Sequence of chain 1.C:
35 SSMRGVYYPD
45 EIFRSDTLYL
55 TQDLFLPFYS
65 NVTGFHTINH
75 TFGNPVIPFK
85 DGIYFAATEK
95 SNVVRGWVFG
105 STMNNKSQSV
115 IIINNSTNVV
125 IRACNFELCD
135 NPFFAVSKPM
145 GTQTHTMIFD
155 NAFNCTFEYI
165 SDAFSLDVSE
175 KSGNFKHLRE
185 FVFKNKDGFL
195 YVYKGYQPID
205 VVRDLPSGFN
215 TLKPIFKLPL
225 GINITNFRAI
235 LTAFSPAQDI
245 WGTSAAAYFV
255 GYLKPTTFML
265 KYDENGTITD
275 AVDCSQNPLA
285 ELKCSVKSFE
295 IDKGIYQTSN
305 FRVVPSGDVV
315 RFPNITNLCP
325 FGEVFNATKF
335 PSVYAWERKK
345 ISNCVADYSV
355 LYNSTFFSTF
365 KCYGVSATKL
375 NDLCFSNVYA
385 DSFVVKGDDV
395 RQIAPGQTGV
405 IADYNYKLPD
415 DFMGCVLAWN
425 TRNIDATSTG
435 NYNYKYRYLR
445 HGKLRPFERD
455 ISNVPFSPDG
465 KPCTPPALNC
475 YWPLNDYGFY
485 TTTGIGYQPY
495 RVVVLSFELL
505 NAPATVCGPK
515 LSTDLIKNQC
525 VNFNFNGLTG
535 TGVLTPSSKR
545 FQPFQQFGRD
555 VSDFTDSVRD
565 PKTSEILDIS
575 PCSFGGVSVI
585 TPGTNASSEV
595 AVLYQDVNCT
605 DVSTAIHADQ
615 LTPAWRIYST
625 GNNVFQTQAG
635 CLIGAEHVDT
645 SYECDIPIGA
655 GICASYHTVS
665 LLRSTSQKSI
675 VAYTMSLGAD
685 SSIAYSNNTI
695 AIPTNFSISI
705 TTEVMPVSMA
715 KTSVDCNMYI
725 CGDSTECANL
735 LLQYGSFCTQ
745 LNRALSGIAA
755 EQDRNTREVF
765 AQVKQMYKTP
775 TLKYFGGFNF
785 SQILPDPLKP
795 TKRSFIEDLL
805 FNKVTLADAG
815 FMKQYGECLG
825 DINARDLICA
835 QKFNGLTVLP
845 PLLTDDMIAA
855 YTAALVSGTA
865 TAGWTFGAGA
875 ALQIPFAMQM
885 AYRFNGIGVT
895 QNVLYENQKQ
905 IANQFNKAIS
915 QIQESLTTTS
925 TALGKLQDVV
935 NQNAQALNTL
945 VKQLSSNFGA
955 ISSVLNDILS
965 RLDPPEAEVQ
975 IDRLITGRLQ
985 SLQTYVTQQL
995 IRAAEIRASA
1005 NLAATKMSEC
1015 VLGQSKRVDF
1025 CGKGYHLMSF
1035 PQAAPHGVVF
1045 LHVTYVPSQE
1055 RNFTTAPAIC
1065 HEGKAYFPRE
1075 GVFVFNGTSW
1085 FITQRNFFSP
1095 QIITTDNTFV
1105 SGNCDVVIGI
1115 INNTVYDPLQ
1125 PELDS

Binding-site contacts:
Ligand atom C6 contacts residue ASN1080 of chain 1.C at 4.3 Å.
Ligand atom O5 contacts residue ASN1080 of chain 1.C at 2.3 Å (h-bond).
Ligand atom O7 contacts residue ASN1080 of chain 1.C at 3.7 Å.
Ligand atom O7 contacts residue SER1083 of chain 1.C at 3.8 Å.
Ligand atom C1 contacts residue THR1082 of chain 1.C at 3.7 Å.
Ligand atom O5 contacts residue THR1082 of chain 1.C at 4.1 Å.
Ligand atom N2 contacts residue PHE1085 of chain 1.C at 4.5 Å.
Ligand atom C2 contacts residue ASN1080 of chain 1.C at 2.5 Å.
Ligand atom C2 contacts residue THR1082 of chain 1.C at 3.4 Å.
Ligand atom O7 contacts residue PHE1085 of chain 1.C at 4.2 Å.
Ligand atom O7 contacts residue THR1082 of chain 1.C at 2.7 Å (h-bond).
Ligand atom C7 contacts residue PHE1085 of chain 1.C at 4.0 Å (hydrophobic).
Ligand atom C7 contacts residue THR1082 of chain 1.C at 3.6 Å.
Ligand atom C3 contacts residue ASN1080 of chain 1.C at 3.8 Å.
Ligand atom C1 contacts residue ASN1080 of chain 1.C at 1.4 Å.
Ligand atom C7 contacts residue ASN1080 of chain 1.C at 3.7 Å.
Ligand atom N2 contacts residue ASN1080 of chain 1.C at 3.0 Å (h-bond).
Ligand atom C4 contacts residue ASN1080 of chain 1.C at 4.2 Å.
Ligand atom C5 contacts residue ASN1080 of chain 1.C at 3.6 Å.
Ligand atom N2 contacts residue THR1082 of chain 1.C at 3.9 Å.
Ligand atom C8 contacts residue PHE1085 of chain 1.C at 3.7 Å (hydrophobic).

This small molecule binds to this protein.
Small molecule (SMILES): CC(=O)N[C@@H]1[C@@H](O)[C@H](O)[C@@H](CO)O[C@H]1O